Sequence of chain 1.D:
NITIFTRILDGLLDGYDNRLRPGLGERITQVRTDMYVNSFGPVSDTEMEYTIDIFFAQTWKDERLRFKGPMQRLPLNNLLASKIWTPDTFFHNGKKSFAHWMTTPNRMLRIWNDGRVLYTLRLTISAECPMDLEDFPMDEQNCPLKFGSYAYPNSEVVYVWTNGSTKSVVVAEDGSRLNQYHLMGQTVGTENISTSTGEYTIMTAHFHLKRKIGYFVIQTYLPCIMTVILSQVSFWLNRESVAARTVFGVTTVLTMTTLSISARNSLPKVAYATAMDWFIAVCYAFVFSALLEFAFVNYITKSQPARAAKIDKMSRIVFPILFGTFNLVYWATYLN

Sequence of chain 1.C:
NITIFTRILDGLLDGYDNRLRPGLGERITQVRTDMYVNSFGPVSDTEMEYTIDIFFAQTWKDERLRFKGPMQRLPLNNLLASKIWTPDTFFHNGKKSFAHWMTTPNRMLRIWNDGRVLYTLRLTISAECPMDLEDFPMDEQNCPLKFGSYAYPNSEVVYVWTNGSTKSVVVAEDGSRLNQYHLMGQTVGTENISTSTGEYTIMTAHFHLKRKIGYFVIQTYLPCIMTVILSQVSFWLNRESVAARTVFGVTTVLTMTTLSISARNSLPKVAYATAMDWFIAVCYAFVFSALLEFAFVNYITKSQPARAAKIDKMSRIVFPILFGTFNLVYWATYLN

Binding-site contacts:
Ligand atom C20 contacts residue THR210 of chain 1.D at 4.1 Å.
Ligand atom C6 contacts residue TYR49 of chain 1.C at 3.4 Å (hydrophobic).
Ligand atom O1 contacts residue TYR49 of chain 1.C at 3.7 Å.
Ligand atom C18 contacts residue TYR213 of chain 1.D at 4.1 Å (hydrophobic).
Ligand atom C19 contacts residue SER162 of chain 1.D at 3.4 Å.
Ligand atom C13 contacts residue PHE68 of chain 1.C at 3.9 Å (hydrophobic).
Ligand atom O2 contacts residue THR208 of chain 1.D at 4.1 Å.
Ligand atom C13 contacts residue ALA70 of chain 1.C at 4.1 Å (hydrophobic).
Ligand atom C9 contacts residue THR208 of chain 1.D at 3.6 Å.
Ligand atom C19 contacts residue TYR163 of chain 1.D at 3.4 Å (hydrophobic).
Ligand atom C16 contacts residue PHE68 of chain 1.C at 4.2 Å (hydrophobic).
Ligand atom C6 contacts residue THR208 of chain 1.D at 3.5 Å.
Ligand atom C11 contacts residue PHE68 of chain 1.C at 4.1 Å (hydrophobic).
Ligand atom O3 contacts residue ALA70 of chain 1.C at 3.8 Å.
Ligand atom C contacts residue LYS159 of chain 1.D at 3.9 Å.
Ligand atom N3 contacts residue TYR49 of chain 1.C at 3.7 Å.
Ligand atom O contacts residue TYR49 of chain 1.C at 4.0 Å.
Ligand atom C13 contacts residue ASP47 of chain 1.C at 3.5 Å.
Ligand atom C18 contacts residue TYR163 of chain 1.D at 3.5 Å (hydrophobic).
Ligand atom N3 contacts residue THR208 of chain 1.D at 3.4 Å.
Ligand atom C contacts residue HIS105 of chain 1.D at 3.8 Å.
Ligand atom N contacts residue TYR49 of chain 1.C at 2.9 Å (h-bond).
Ligand atom O3 contacts residue THR133 of chain 1.C at 3.5 Å (h-bond).
Ligand atom N1 contacts residue THR133 of chain 1.C at 3.4 Å (h-bond).
Ligand atom C9 contacts residue TYR49 of chain 1.C at 4.2 Å (hydrophobic).
Ligand atom C3 contacts residue TYR49 of chain 1.C at 4.1 Å (hydrophobic).
Ligand atom C10 contacts residue TYR49 of chain 1.C at 3.7 Å (hydrophobic).
Ligand atom C19 contacts residue TYR213 of chain 1.D at 4.0 Å (hydrophobic).
Ligand atom C17 contacts residue TYR163 of chain 1.D at 3.0 Å (hydrophobic).
Ligand atom C7 contacts residue THR208 of chain 1.D at 3.7 Å.
Ligand atom C5 contacts residue TYR49 of chain 1.C at 3.1 Å (hydrophobic).
Ligand atom N1 contacts residue THR210 of chain 1.D at 4.0 Å.
Ligand atom C21 contacts residue TYR49 of chain 1.C at 3.4 Å (hydrophobic).
Ligand atom C12 contacts residue PHE68 of chain 1.C at 4.1 Å (hydrophobic).
Ligand atom C19 contacts residue PHE103 of chain 1.D at 4.0 Å (hydrophobic).
Ligand atom C21 contacts residue THR208 of chain 1.D at 3.3 Å.
Ligand atom C16 contacts residue TYR163 of chain 1.D at 4.0 Å (hydrophobic).
Ligand atom N2 contacts residue TYR213 of chain 1.D at 4.0 Å.
Ligand atom C8 contacts residue THR208 of chain 1.D at 3.8 Å.
Ligand atom C7 contacts residue TYR49 of chain 1.C at 3.9 Å (hydrophobic).

The small molecule below binds the protein below.
Small molecule (SMILES): CCC[C@@H](CO)NC(=O)c1ccc(OCc2c(-c3ccc(C)nc3)noc2C)nc1